Sequence of chain 6.A:
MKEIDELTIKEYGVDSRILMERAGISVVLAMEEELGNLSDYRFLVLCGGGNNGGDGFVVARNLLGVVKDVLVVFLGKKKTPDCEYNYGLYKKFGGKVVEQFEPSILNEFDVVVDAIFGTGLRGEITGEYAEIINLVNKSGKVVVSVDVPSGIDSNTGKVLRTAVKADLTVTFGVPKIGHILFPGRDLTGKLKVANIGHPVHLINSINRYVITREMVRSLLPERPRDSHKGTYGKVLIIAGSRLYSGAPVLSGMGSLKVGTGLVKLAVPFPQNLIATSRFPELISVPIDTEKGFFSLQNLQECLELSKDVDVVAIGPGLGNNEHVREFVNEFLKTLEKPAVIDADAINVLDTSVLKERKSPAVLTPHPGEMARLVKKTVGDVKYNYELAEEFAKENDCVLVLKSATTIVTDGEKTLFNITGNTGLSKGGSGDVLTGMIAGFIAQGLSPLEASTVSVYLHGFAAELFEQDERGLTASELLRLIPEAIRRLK

Binding-site contacts:
Ligand atom CZ2 contacts residue ASN74 of chain 2.A at 3.6 Å.
Ligand atom CE1 contacts residue ALA206 of chain 6.A at 3.8 Å (hydrophobic).
Ligand atom CD1 contacts residue ASN207 of chain 6.A at 3.5 Å.
Ligand atom O contacts residue ASN207 of chain 6.A at 3.1 Å (h-bond).
Ligand atom CE1 contacts residue SER38 of chain 6.A at 3.8 Å.
Ligand atom CE2 contacts residue VAL40 of chain 2.A at 3.8 Å (hydrophobic).
Ligand atom CE2 contacts residue ASN207 of chain 6.A at 3.5 Å.
Ligand atom CZ contacts residue ALA42 of chain 6.A at 3.6 Å (hydrophobic).
Ligand atom NE1 contacts residue ASN207 of chain 6.A at 3.5 Å (h-bond).
Ligand atom CD1 contacts residue SER38 of chain 6.A at 3.5 Å.
Ligand atom CH2 contacts residue ILE37 of chain 2.A at 3.8 Å (hydrophobic).
Ligand atom CZ2 contacts residue ASN207 of chain 6.A at 3.7 Å.
Ligand atom CA contacts residue VAL205 of chain 6.A at 3.2 Å (hydrophobic).
Ligand atom CG contacts residue VAL40 of chain 2.A at 3.8 Å (hydrophobic).
Ligand atom C contacts residue LEU203 of chain 6.A at 3.4 Å (hydrophobic).
Ligand atom O contacts residue VAL205 of chain 6.A at 2.9 Å (h-bond).
Ligand atom CA contacts residue VAL205 of chain 6.A at 3.8 Å (hydrophobic).
Ligand atom CD1 contacts residue ASN74 of chain 2.A at 3.8 Å.
Ligand atom O contacts residue VAL205 of chain 6.A at 3.5 Å (h-bond).
Ligand atom O contacts residue LYS204 of chain 6.A at 3.6 Å.
Ligand atom CA contacts residue GLU44 of chain 2.A at 3.7 Å.
Ligand atom CH2 contacts residue ARG34 of chain 6.A at 3.5 Å.
Ligand atom CD2 contacts residue GLU45 of chain 6.A at 3.8 Å.
Ligand atom CD2 contacts residue LEU41 of chain 6.A at 3.7 Å (hydrophobic).
Ligand atom O contacts residue ALA206 of chain 6.A at 3.3 Å.
Ligand atom C contacts residue GLU44 of chain 2.A at 3.4 Å.
Ligand atom CE3 contacts residue LEU41 of chain 2.A at 3.8 Å (hydrophobic).
Ligand atom C contacts residue VAL205 of chain 6.A at 3.5 Å (hydrophobic).
Ligand atom O contacts residue ASN207 of chain 6.A at 2.8 Å (h-bond).
Ligand atom CA contacts residue GLU44 of chain 2.A at 3.8 Å.
Ligand atom CD2 contacts residue VAL40 of chain 2.A at 3.7 Å (hydrophobic).
Ligand atom CB contacts residue GLU44 of chain 2.A at 3.4 Å.
Ligand atom N contacts residue GLU44 of chain 2.A at 2.9 Å (salt-bridge).
Ligand atom N contacts residue ASN49 of chain 2.A at 3.3 Å.
Ligand atom NE1 contacts residue ASN74 of chain 2.A at 2.9 Å (h-bond).
Ligand atom N contacts residue GLU44 of chain 2.A at 3.1 Å (salt-bridge).
Ligand atom CZ contacts residue SER38 of chain 6.A at 3.3 Å.
Ligand atom CE2 contacts residue GLU45 of chain 6.A at 3.9 Å.
Ligand atom N contacts residue VAL205 of chain 6.A at 2.8 Å (h-bond).
Ligand atom CZ2 contacts residue ARG34 of chain 6.A at 3.6 Å.

This small molecule binds to this protein.
Small molecule (SMILES): CC(C)C[C@H](NC(=O)[C@H](CC1=c2ccccc2=NC1)NC(=O)[C@H](C)NC(=O)[C@H](C)N)C(=O)N[C@@H](Cc1ccccc1)C(=O)N[C@@H](CCC(=O)O)C(=O)N[C@@H](C)C=O

Sequence of chain 2.A:
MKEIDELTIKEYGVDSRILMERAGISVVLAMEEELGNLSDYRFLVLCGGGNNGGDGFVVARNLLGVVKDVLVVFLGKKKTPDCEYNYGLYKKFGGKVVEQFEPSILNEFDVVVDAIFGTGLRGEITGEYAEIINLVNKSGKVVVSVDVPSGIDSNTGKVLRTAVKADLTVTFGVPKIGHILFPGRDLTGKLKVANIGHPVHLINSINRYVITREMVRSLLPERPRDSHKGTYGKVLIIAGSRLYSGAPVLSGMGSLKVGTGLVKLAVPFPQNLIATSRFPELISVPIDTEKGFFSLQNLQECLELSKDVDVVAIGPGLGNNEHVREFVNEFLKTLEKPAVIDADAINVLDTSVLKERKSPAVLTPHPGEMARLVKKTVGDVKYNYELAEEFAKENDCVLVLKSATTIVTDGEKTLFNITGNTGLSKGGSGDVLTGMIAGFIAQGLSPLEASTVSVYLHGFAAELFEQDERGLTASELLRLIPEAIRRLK